Sequence of chain 1.A:
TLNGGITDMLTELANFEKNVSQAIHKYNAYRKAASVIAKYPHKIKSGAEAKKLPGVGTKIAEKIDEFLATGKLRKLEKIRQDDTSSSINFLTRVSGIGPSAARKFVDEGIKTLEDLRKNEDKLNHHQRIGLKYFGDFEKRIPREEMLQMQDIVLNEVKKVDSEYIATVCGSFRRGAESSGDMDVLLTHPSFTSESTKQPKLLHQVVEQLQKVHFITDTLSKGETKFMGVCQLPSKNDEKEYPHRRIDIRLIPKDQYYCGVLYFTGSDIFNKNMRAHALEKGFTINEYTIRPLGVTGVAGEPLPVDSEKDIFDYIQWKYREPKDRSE

Binding-site contacts:
Ligand atom O5' contacts residue LYS26 of chain 1.A at 3.7 Å.
Ligand atom OP2 contacts residue GLY57 of chain 1.A at 3.6 Å.
Ligand atom OP3 contacts residue LYS26 of chain 1.A at 2.5 Å (salt-bridge).
Ligand atom OP1 contacts residue ILE60 of chain 1.A at 2.9 Å (h-bond).
Ligand atom OP1 contacts residue LYS59 of chain 1.A at 3.5 Å (salt-bridge).
Ligand atom C5' contacts residue GLY55 of chain 1.A at 3.4 Å.
Ligand atom P contacts residue NA1 of chain 1.H at 3.6 Å.
Ligand atom OP1 contacts residue LYS63 of chain 1.A at 4.0 Å.
Ligand atom P contacts residue LYS59 of chain 1.A at 3.9 Å.
Ligand atom C3' contacts residue GLY57 of chain 1.A at 3.8 Å.
Ligand atom C5' contacts residue GLY57 of chain 1.A at 3.7 Å.
Ligand atom O3' contacts residue VAL56 of chain 1.A at 4.0 Å.
Ligand atom N3 contacts residue ALA29 of chain 1.A at 3.6 Å.
Ligand atom OP1 contacts residue LEU53 of chain 1.A at 3.7 Å.
Ligand atom OP2 contacts residue LYS59 of chain 1.A at 3.2 Å.
Ligand atom OP1 contacts residue GLY55 of chain 1.A at 2.9 Å (h-bond).
Ligand atom C8 contacts residue LYS26 of chain 1.A at 3.9 Å.
Ligand atom OP2 contacts residue LYS59 of chain 1.A at 2.9 Å (salt-bridge).
Ligand atom P contacts residue LYS26 of chain 1.A at 3.4 Å.
Ligand atom OP1 contacts residue PRO54 of chain 1.A at 3.8 Å.
Ligand atom P contacts residue GLY57 of chain 1.A at 3.8 Å.
Ligand atom OP1 contacts residue NA1 of chain 1.H at 2.5 Å (h-bond).
Ligand atom P contacts residue LYS59 of chain 1.A at 3.3 Å.
Ligand atom OP1 contacts residue LYS59 of chain 1.A at 2.9 Å (salt-bridge).
Ligand atom C1' contacts residue ALA29 of chain 1.A at 3.9 Å (hydrophobic).
Ligand atom O3' contacts residue ILE60 of chain 1.A at 3.4 Å.
Ligand atom C4' contacts residue GLY55 of chain 1.A at 3.4 Å.
Ligand atom OP2 contacts residue THR58 of chain 1.A at 3.8 Å.
Ligand atom C5' contacts residue TYR30 of chain 1.A at 3.5 Å (hydrophobic).
Ligand atom O3' contacts residue GLY55 of chain 1.A at 3.6 Å.
Ligand atom O5' contacts residue GLY57 of chain 1.A at 3.5 Å.
Ligand atom P contacts residue ILE60 of chain 1.A at 3.9 Å.
Ligand atom N7 contacts residue LYS26 of chain 1.A at 4.0 Å.
Ligand atom P contacts residue GLY55 of chain 1.A at 3.9 Å.
Ligand atom OP1 contacts residue VAL56 of chain 1.A at 3.6 Å.
Ligand atom OP2 contacts residue LYS26 of chain 1.A at 3.4 Å (salt-bridge).
Ligand atom OP2 contacts residue NA1 of chain 1.H at 3.8 Å.
Ligand atom O4' contacts residue ALA29 of chain 1.A at 3.4 Å.
Ligand atom OP1 contacts residue GLY57 of chain 1.A at 3.0 Å (h-bond).
Ligand atom OP1 contacts residue THR58 of chain 1.A at 3.5 Å (h-bond).

This protein binds this small molecule.
Small molecule (SMILES): Cc1cn([C@H]2C[C@H](O[P](=O)(O)OC[C@H]3O[C@@H](n4cnc5c(=O)nc(N)[nH]c54)C[C@@H]3O[P](=O)(O)OC[C@H]3O[C@@H](n4cnc5c(=O)nc(N)[nH]c54)C[C@@H]3O[P](=O)(O)OC[C@H]3O[C@@H](n4cnc5c(=O)nc(N)[nH]c54)C[C@@H]3O)[C@@H](CO[P](=O)(O)O[C@H]3C[C@H](n4cnc5c(=O)nc(N)[nH]c54)O[C@@H]3COP(=O)(O)O)O2)c(=O)[nH]c1=O